Sequence of chain 1.E:
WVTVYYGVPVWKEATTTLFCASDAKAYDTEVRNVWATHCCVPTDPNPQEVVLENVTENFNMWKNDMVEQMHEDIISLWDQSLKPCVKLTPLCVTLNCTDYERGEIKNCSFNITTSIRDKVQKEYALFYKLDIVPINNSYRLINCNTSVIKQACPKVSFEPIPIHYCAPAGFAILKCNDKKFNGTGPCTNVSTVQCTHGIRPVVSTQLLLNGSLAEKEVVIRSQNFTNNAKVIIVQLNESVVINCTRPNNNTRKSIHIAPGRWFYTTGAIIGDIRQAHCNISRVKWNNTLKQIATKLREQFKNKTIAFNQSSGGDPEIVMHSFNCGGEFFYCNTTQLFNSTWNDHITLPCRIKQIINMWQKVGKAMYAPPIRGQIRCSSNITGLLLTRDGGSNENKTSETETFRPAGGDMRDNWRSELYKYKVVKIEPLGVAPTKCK

The small molecule below binds the protein below.
Small molecule (SMILES): CC(=O)N[C@@H]1[C@@H](O)[C@H](O)[C@@H](CO)O[C@H]1O

Binding-site contacts:
Ligand atom O6 contacts residue GLU55 of chain 1.E at 3.4 Å (salt-bridge).
Ligand atom O5 contacts residue VAL57 of chain 1.E at 4.1 Å.
Ligand atom O6 contacts residue ASN208 of chain 1.E at 3.0 Å (h-bond).
Ligand atom C2 contacts residue ASN220 of chain 1.E at 2.5 Å.
Ligand atom O5 contacts residue ASN220 of chain 1.E at 2.4 Å (h-bond).
Ligand atom C7 contacts residue ASN220 of chain 1.E at 3.2 Å.
Ligand atom C6 contacts residue ASN208 of chain 1.E at 3.9 Å.
Ligand atom N2 contacts residue ASN220 of chain 1.E at 2.9 Å (h-bond).
Ligand atom C1 contacts residue ASN220 of chain 1.E at 1.4 Å.
Ligand atom C6 contacts residue GLU55 of chain 1.E at 3.3 Å.
Ligand atom C8 contacts residue LYS210 of chain 1.E at 3.8 Å.
Ligand atom O6 contacts residue ASN220 of chain 1.E at 4.3 Å.
Ligand atom C3 contacts residue ASN220 of chain 1.E at 3.8 Å.
Ligand atom O7 contacts residue ASN220 of chain 1.E at 3.6 Å.
Ligand atom O5 contacts residue ASN208 of chain 1.E at 4.3 Å.
Ligand atom C4 contacts residue ASN220 of chain 1.E at 4.2 Å.
Ligand atom C6 contacts residue VAL57 of chain 1.E at 3.9 Å (hydrophobic).
Ligand atom C8 contacts residue ASN220 of chain 1.E at 3.7 Å.
Ligand atom C5 contacts residue ASN220 of chain 1.E at 3.6 Å.
Ligand atom C5 contacts residue VAL57 of chain 1.E at 4.0 Å (hydrophobic).